Sequence of chain 1.E:
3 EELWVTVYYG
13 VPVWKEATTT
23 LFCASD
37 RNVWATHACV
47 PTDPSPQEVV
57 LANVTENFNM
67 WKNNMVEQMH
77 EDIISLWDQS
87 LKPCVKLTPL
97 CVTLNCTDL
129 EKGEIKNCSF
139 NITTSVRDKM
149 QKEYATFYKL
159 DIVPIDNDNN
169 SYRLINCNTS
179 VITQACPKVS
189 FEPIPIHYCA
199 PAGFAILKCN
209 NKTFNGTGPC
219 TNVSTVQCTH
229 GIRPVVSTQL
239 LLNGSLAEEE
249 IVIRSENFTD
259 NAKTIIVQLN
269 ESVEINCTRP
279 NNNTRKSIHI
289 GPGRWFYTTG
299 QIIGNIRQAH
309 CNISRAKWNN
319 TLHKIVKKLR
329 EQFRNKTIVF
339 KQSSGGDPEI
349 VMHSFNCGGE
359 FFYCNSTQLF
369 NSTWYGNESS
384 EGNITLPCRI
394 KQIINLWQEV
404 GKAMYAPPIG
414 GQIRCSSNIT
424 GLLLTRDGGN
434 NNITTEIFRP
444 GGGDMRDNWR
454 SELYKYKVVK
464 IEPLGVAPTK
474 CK

Binding-site contacts:
Ligand atom C1 contacts residue ASN333 of chain 1.E at 1.5 Å.
Ligand atom O7 contacts residue ASN333 of chain 1.E at 3.8 Å.
Ligand atom N2 contacts residue ASN333 of chain 1.E at 2.9 Å (h-bond).
Ligand atom O5 contacts residue ARG332 of chain 1.E at 4.1 Å.
Ligand atom C3 contacts residue ASN333 of chain 1.E at 3.9 Å.
Ligand atom O5 contacts residue ASN333 of chain 1.E at 2.5 Å (h-bond).
Ligand atom C5 contacts residue ASN333 of chain 1.E at 3.9 Å.
Ligand atom C7 contacts residue ASN333 of chain 1.E at 3.6 Å.
Ligand atom C4 contacts residue ASN333 of chain 1.E at 4.4 Å.
Ligand atom C2 contacts residue ASN333 of chain 1.E at 2.5 Å.

A small-molecule ligand and the protein it binds are described below.
Small molecule (SMILES): CC(=O)N[C@@H]1[C@@H](O)[C@H](O)[C@@H](CO)O[C@H]1O